Sequence of chain 1.A:
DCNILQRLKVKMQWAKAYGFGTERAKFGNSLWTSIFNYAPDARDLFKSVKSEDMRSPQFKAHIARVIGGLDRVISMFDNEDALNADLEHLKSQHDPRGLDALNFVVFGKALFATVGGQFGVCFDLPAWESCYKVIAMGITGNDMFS

Binding-site contacts:
Ligand atom C1 contacts residue ASN58 of chain 1.D at 1.4 Å.
Ligand atom C3 contacts residue ASP81 of chain 1.A at 3.8 Å.
Ligand atom C1 contacts residue SER60 of chain 1.D at 4.5 Å.
Ligand atom C2 contacts residue ASN58 of chain 1.D at 2.4 Å.
Ligand atom O4 contacts residue ASP81 of chain 1.A at 3.5 Å (salt-bridge).
Ligand atom C1 contacts residue SER60 of chain 1.D at 4.0 Å.
Ligand atom O5 contacts residue ASN58 of chain 1.D at 2.3 Å (h-bond).
Ligand atom C4 contacts residue ASP81 of chain 1.A at 4.2 Å.
Ligand atom O7 contacts residue ASN58 of chain 1.D at 3.9 Å.
Ligand atom C2 contacts residue ASP81 of chain 1.A at 3.5 Å.
Ligand atom N2 contacts residue ASN58 of chain 1.D at 2.7 Å (h-bond).
Ligand atom C7 contacts residue ASN58 of chain 1.D at 3.7 Å.
Ligand atom C4 contacts residue ASN58 of chain 1.D at 4.2 Å.
Ligand atom C5 contacts residue ASN58 of chain 1.D at 3.5 Å.
Ligand atom O3 contacts residue ASP81 of chain 1.A at 3.2 Å (salt-bridge).
Ligand atom O2 contacts residue ASP81 of chain 1.A at 4.2 Å.
Ligand atom C8 contacts residue SER60 of chain 1.D at 4.4 Å.
Ligand atom C3 contacts residue ASN58 of chain 1.D at 3.6 Å.

Sequence of chain 1.D:
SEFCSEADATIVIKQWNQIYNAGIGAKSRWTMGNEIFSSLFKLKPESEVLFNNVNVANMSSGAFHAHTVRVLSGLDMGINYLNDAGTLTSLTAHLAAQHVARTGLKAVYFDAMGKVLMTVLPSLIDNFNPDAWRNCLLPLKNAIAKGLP

The small molecule below binds the protein below.
Small molecule (SMILES): CC(=O)N[C@H]1[C@H](O[C@H]2[C@H](O)[C@@H](NC(C)=O)CO[C@@H]2CO[C@@H]2O[C@@H](C)[C@@H](O)[C@@H](O)[C@@H]2O)O[C@H](CO)[C@@H](O[C@H]2O[C@H](CO[C@H]3O[C@H](CO)[C@@H](O)[C@H](O)[C@@H]3O)[C@@H](O)[C@H](O[C@H]3O[C@H](CO)[C@@H](O)[C@H](O)[C@@H]3O)[C@@H]2O)[C@@H]1O